Binding-site contacts:
Ligand atom C28 contacts residue HIS74 of chain 1.B at 3.7 Å.
Ligand atom C17 contacts residue LEU142 of chain 1.B at 3.5 Å (hydrophobic).
Ligand atom C33 contacts residue LEU38 of chain 1.B at 3.8 Å (hydrophobic).
Ligand atom N5 contacts residue MET116 of chain 1.B at 4.0 Å.
Ligand atom C11 contacts residue MET116 of chain 1.B at 3.4 Å (hydrophobic).
Ligand atom C24 contacts residue PHE129 of chain 1.B at 3.7 Å (hydrophobic).
Ligand atom C31 contacts residue GLN37 of chain 1.B at 3.5 Å.
Ligand atom C26 contacts residue GLU130 of chain 1.B at 3.9 Å.
Ligand atom C8 contacts residue PHE128 of chain 1.B at 3.6 Å (hydrophobic).
Ligand atom C17 contacts residue CYS71 of chain 1.B at 3.7 Å (hydrophobic).
Ligand atom N27 contacts residue HIS74 of chain 1.B at 3.7 Å.
Ligand atom C10 contacts residue MET116 of chain 1.B at 3.6 Å (hydrophobic).
Ligand atom C12 contacts residue MET116 of chain 1.B at 3.3 Å (hydrophobic).
Ligand atom C3 contacts residue PHE152 of chain 1.B at 3.6 Å (hydrophobic).
Ligand atom C4 contacts residue MET116 of chain 1.B at 4.0 Å (hydrophobic).
Ligand atom CL13 contacts residue LEU75 of chain 1.B at 3.8 Å.
Ligand atom N25 contacts residue PHE128 of chain 1.B at 3.5 Å.
Ligand atom C34 contacts residue LEU38 of chain 1.B at 3.6 Å (hydrophobic).
Ligand atom N32 contacts residue GLN37 of chain 1.B at 3.9 Å.
Ligand atom C14 contacts residue MET116 of chain 1.B at 3.9 Å (hydrophobic).
Ligand atom C28 contacts residue GLN37 of chain 1.B at 3.9 Å.
Ligand atom C24 contacts residue PHE128 of chain 1.B at 3.4 Å (hydrophobic).
Ligand atom N25 contacts residue GLU130 of chain 1.B at 2.9 Å (salt-bridge).
Ligand atom C24 contacts residue GLU130 of chain 1.B at 3.7 Å.
Ligand atom C6 contacts residue MET116 of chain 1.B at 3.9 Å (hydrophobic).
Ligand atom CL13 contacts residue HIS74 of chain 1.B at 3.8 Å.
Ligand atom CL13 contacts residue MET116 of chain 1.B at 3.5 Å.
Ligand atom N25 contacts residue PHE129 of chain 1.B at 3.7 Å.
Ligand atom CL13 contacts residue CYS71 of chain 1.B at 4.0 Å.
Ligand atom C19 contacts residue ILE151 of chain 1.B at 3.8 Å (hydrophobic).
Ligand atom C26 contacts residue PHE128 of chain 1.B at 4.0 Å (hydrophobic).
Ligand atom O22 contacts residue HIS74 of chain 1.B at 3.1 Å (h-bond).
Ligand atom C16 contacts residue PHE139 of chain 1.B at 3.9 Å (hydrophobic).
Ligand atom C26 contacts residue HIS74 of chain 1.B at 3.9 Å.
Ligand atom C3 contacts residue ILE151 of chain 1.B at 3.7 Å (hydrophobic).
Ligand atom C16 contacts residue CYS71 of chain 1.B at 3.8 Å (hydrophobic).
Ligand atom C23 contacts residue HIS74 of chain 1.B at 3.9 Å.
Ligand atom C20 contacts residue ILE151 of chain 1.B at 4.0 Å (hydrophobic).
Ligand atom C7 contacts residue PHE128 of chain 1.B at 3.8 Å (hydrophobic).
Ligand atom C1 contacts residue PHE139 of chain 1.B at 3.6 Å (hydrophobic).

Sequence of chain 1.B:
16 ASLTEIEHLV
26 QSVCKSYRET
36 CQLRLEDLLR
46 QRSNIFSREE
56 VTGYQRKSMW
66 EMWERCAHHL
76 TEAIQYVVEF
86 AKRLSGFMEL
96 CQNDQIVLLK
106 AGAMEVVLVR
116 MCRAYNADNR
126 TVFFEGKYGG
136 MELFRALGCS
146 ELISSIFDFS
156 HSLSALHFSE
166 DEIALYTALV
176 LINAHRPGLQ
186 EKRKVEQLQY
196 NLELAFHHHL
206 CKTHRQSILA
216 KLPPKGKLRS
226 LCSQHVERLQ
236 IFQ

The protein below binds the small molecule below.
Small molecule (SMILES): CN(C)c1nc2ccc([C@](O)(c3ccncc3)c3cncn3C)cc2c(Cl)c1-c1ccccc1